Binding-site contacts:
Ligand atom CAI contacts residue GLU48 of chain 1.C at 4.2 Å.
Ligand atom CAG contacts residue ARG145 of chain 1.C at 3.6 Å.
Ligand atom OAC contacts residue PHE168 of chain 1.C at 3.5 Å.
Ligand atom CAI contacts residue MET147 of chain 1.C at 3.6 Å (hydrophobic).
Ligand atom CAG contacts residue ASN185 of chain 1.C at 4.0 Å.
Ligand atom CAH contacts residue THR9 of chain 1.C at 3.5 Å.
Ligand atom CAH contacts residue PHE168 of chain 1.C at 3.9 Å (hydrophobic).
Ligand atom OAE contacts residue ASN185 of chain 1.C at 2.7 Å (h-bond).
Ligand atom CAF contacts residue TYR16 of chain 1.C at 3.5 Å (hydrophobic).
Ligand atom OAB contacts residue ASN121 of chain 1.C at 3.5 Å (h-bond).
Ligand atom CAI contacts residue ARG124 of chain 1.C at 4.0 Å.
Ligand atom OAE contacts residue ASN121 of chain 1.C at 3.0 Å (h-bond).
Ligand atom CAF contacts residue VAL189 of chain 1.C at 4.2 Å (hydrophobic).
Ligand atom CAG contacts residue MET147 of chain 1.C at 3.4 Å (hydrophobic).
Ligand atom OAD contacts residue GLU48 of chain 1.C at 3.4 Å (salt-bridge).
Ligand atom CAF contacts residue GLU48 of chain 1.C at 3.6 Å.
Ligand atom CAI contacts residue PHE168 of chain 1.C at 4.3 Å (hydrophobic).
Ligand atom CAF contacts residue THR9 of chain 1.C at 3.5 Å.
Ligand atom OAD contacts residue PHE168 of chain 1.C at 3.7 Å.
Ligand atom OAA contacts residue ARG145 of chain 1.C at 2.8 Å (salt-bridge).
Ligand atom OAA contacts residue ASN185 of chain 1.C at 3.0 Å (h-bond).
Ligand atom OAB contacts residue GLU48 of chain 1.C at 2.6 Å (salt-bridge).
Ligand atom OAE contacts residue ARG124 of chain 1.C at 3.0 Å (salt-bridge).
Ligand atom OAC contacts residue ARG145 of chain 1.C at 2.8 Å (salt-bridge).
Ligand atom OAB contacts residue SER66 of chain 1.C at 3.2 Å.
Ligand atom CAI contacts residue ASN121 of chain 1.C at 4.0 Å.
Ligand atom OAB contacts residue THR9 of chain 1.C at 4.2 Å.
Ligand atom OAA contacts residue ARG124 of chain 1.C at 2.9 Å (salt-bridge).
Ligand atom CAG contacts residue ARG124 of chain 1.C at 3.8 Å.
Ligand atom OAE contacts residue MET147 of chain 1.C at 4.0 Å.
Ligand atom OAC contacts residue MET147 of chain 1.C at 3.6 Å.
Ligand atom OAD contacts residue THR9 of chain 1.C at 2.8 Å (h-bond).
Ligand atom CAI contacts residue SER66 of chain 1.C at 4.2 Å.
Ligand atom OAB contacts residue TYR16 of chain 1.C at 2.7 Å (h-bond).
Ligand atom CAF contacts residue ASN121 of chain 1.C at 3.7 Å.
Ligand atom CAI contacts residue ASN185 of chain 1.C at 3.8 Å.
Ligand atom CAH contacts residue GLU48 of chain 1.C at 4.0 Å.
Ligand atom OAA contacts residue PHE168 of chain 1.C at 3.7 Å.
Ligand atom OAA contacts residue MET147 of chain 1.C at 3.6 Å.
Ligand atom CAG contacts residue PHE168 of chain 1.C at 3.6 Å (hydrophobic).

Sequence of chain 1.C:
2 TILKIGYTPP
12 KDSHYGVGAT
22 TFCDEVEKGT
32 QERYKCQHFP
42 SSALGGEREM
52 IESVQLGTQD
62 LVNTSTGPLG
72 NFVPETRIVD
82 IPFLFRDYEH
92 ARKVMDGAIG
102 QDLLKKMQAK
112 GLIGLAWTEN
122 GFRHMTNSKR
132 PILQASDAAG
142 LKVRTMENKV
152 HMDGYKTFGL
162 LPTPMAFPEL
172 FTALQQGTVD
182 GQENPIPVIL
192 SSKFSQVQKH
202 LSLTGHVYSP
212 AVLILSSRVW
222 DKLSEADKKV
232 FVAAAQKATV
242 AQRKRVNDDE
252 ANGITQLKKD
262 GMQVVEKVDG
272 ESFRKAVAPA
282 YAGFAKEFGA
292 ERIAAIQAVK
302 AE

The protein below binds the small molecule below.
Small molecule (SMILES): O=C(O)[C@H](O)[C@H](O)CO